The small molecule below binds the protein below.
Small molecule (SMILES): Nc1ncnc2c1ncn2[C@@H]1O[C@H](COP(=O)(O)O)[C@@H](OP(=O)(O)O)[C@H]1O

Sequence of chain 1.A:
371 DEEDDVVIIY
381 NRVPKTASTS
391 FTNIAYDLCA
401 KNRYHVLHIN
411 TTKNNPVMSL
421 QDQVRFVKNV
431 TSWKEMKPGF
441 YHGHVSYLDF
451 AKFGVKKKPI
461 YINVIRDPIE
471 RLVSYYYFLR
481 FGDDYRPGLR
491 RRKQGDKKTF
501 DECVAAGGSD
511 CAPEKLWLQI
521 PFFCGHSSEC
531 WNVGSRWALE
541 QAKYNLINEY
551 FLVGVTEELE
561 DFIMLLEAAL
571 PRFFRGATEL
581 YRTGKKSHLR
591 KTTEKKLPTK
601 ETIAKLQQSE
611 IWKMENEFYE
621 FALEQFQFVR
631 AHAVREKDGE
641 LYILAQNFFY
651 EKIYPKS

Binding-site contacts:
Ligand atom O5' contacts residue ALA387 of chain 1.A at 3.0 Å (h-bond).
Ligand atom N7 contacts residue SER587 of chain 1.A at 3.5 Å (h-bond).
Ligand atom P2 contacts residue ALA387 of chain 1.A at 3.6 Å.
Ligand atom N7 contacts residue SER390 of chain 1.A at 2.8 Å (h-bond).
Ligand atom N6 contacts residue SER587 of chain 1.A at 3.1 Å (h-bond).
Ligand atom C5' contacts residue ARG590 of chain 1.A at 3.5 Å.
Ligand atom O3P contacts residue ARG466 of chain 1.A at 3.1 Å (salt-bridge).
Ligand atom O1P contacts residue THR592 of chain 1.A at 2.8 Å (h-bond).
Ligand atom C5 contacts residue ALA387 of chain 1.A at 3.5 Å (hydrophobic).
Ligand atom O3P contacts residue LYS595 of chain 1.A at 3.1 Å (salt-bridge).
Ligand atom O4P contacts residue ALA387 of chain 1.A at 3.6 Å.
Ligand atom O5P contacts residue THR386 of chain 1.A at 3.1 Å (h-bond).
Ligand atom O2P contacts residue THR592 of chain 1.A at 3.1 Å (h-bond).
Ligand atom N6 contacts residue HIS588 of chain 1.A at 3.6 Å.
Ligand atom N9 contacts residue ALA387 of chain 1.A at 3.5 Å.
Ligand atom O5' contacts residue THR386 of chain 1.A at 3.4 Å (h-bond).
Ligand atom C3' contacts residue ARG590 of chain 1.A at 3.4 Å.
Ligand atom O3' contacts residue ARG466 of chain 1.A at 3.5 Å (salt-bridge).
Ligand atom O5' contacts residue LYS385 of chain 1.A at 3.2 Å.
Ligand atom O1P contacts residue LYS595 of chain 1.A at 3.5 Å.
Ligand atom O4P contacts residue THR389 of chain 1.A at 2.9 Å (h-bond).
Ligand atom C4 contacts residue ALA387 of chain 1.A at 3.4 Å (hydrophobic).
Ligand atom P2 contacts residue SER388 of chain 1.A at 3.6 Å.
Ligand atom O6P contacts residue ARG590 of chain 1.A at 3.3 Å.
Ligand atom C8 contacts residue LEU589 of chain 1.A at 3.3 Å (hydrophobic).
Ligand atom N3 contacts residue THR556 of chain 1.A at 3.5 Å.
Ligand atom O5P contacts residue SER388 of chain 1.A at 2.8 Å (h-bond).
Ligand atom P1 contacts residue SER474 of chain 1.A at 3.6 Å.
Ligand atom O6P contacts residue LYS385 of chain 1.A at 3.5 Å.
Ligand atom O5P contacts residue LYS385 of chain 1.A at 3.2 Å (salt-bridge).
Ligand atom O4P contacts residue SER388 of chain 1.A at 3.2 Å (h-bond).
Ligand atom O5P contacts residue ALA387 of chain 1.A at 3.4 Å (h-bond).
Ligand atom C2 contacts residue THR556 of chain 1.A at 3.6 Å.
Ligand atom O2P contacts residue LYS591 of chain 1.A at 3.6 Å.
Ligand atom C6 contacts residue HIS588 of chain 1.A at 3.6 Å.
Ligand atom N6 contacts residue TYR581 of chain 1.A at 3.0 Å (h-bond).
Ligand atom N7 contacts residue HIS588 of chain 1.A at 3.5 Å.
Ligand atom C8 contacts residue SER390 of chain 1.A at 3.1 Å.
Ligand atom O4' contacts residue ALA387 of chain 1.A at 3.2 Å (h-bond).
Ligand atom O1P contacts residue SER474 of chain 1.A at 2.6 Å (h-bond).